This small molecule binds to this protein.
Small molecule (SMILES): CC(=O)N[C@@H]1[C@@H](O)[C@H](O)[C@@H](CO)O[C@H]1O

Sequence of chain 1.B:
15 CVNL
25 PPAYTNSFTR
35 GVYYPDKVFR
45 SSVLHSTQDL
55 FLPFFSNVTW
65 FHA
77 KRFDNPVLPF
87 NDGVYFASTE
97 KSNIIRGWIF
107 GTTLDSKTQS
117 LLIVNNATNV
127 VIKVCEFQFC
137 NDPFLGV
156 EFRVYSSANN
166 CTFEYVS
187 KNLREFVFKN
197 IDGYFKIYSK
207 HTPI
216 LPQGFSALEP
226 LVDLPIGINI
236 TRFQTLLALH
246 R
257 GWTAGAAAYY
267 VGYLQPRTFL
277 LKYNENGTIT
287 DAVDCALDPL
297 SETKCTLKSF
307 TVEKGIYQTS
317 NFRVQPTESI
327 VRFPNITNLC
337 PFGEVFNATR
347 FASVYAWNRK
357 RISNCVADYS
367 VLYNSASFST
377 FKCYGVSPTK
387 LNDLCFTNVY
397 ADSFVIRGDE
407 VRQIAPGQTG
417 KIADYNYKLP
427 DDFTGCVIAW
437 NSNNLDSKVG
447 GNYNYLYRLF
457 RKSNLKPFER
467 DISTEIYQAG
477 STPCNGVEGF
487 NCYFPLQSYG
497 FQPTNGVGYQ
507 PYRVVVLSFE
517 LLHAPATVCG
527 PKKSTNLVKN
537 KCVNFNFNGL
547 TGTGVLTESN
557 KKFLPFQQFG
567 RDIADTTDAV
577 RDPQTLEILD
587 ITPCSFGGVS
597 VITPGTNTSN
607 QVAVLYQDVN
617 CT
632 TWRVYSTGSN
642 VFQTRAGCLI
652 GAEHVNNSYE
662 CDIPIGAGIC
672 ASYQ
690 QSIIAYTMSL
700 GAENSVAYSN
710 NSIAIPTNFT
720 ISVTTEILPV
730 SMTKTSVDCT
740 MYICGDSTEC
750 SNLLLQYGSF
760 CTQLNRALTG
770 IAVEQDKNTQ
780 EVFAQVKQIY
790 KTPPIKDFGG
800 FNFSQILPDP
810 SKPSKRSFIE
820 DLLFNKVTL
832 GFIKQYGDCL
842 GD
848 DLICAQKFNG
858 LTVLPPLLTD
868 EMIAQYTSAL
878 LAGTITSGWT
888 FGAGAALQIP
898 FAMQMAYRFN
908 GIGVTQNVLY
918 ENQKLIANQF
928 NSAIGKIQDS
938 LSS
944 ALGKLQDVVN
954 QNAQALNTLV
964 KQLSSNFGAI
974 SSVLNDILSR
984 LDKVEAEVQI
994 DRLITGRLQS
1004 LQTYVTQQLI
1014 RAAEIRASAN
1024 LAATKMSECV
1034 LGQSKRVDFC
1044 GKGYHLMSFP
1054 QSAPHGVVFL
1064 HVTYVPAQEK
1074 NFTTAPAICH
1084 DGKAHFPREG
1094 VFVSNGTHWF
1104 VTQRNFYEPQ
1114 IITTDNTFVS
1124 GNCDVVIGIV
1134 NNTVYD

Binding-site contacts:
Ligand atom C8 contacts residue GLN644 of chain 1.C at 3.2 Å.
Ligand atom C2 contacts residue ASN616 of chain 1.C at 2.5 Å.
Ligand atom C7 contacts residue ASN616 of chain 1.C at 4.0 Å.
Ligand atom N2 contacts residue ILE834 of chain 1.B at 4.4 Å.
Ligand atom C8 contacts residue ASN616 of chain 1.C at 3.9 Å.
Ligand atom C5 contacts residue ASN616 of chain 1.C at 3.6 Å.
Ligand atom O7 contacts residue THR645 of chain 1.C at 4.2 Å.
Ligand atom C7 contacts residue GLN644 of chain 1.C at 3.4 Å.
Ligand atom O5 contacts residue ASN616 of chain 1.C at 2.4 Å (h-bond).
Ligand atom N2 contacts residue ASN616 of chain 1.C at 3.0 Å (h-bond).
Ligand atom N2 contacts residue GLN644 of chain 1.C at 4.1 Å.
Ligand atom O7 contacts residue GLN644 of chain 1.C at 3.6 Å (h-bond).
Ligand atom O7 contacts residue ILE834 of chain 1.B at 4.3 Å.
Ligand atom C1 contacts residue ASN616 of chain 1.C at 1.4 Å.
Ligand atom C3 contacts residue ASN616 of chain 1.C at 3.9 Å.
Ligand atom O7 contacts residue ARG646 of chain 1.C at 4.5 Å.
Ligand atom C4 contacts residue ASN616 of chain 1.C at 4.2 Å.

Sequence of chain 1.C:
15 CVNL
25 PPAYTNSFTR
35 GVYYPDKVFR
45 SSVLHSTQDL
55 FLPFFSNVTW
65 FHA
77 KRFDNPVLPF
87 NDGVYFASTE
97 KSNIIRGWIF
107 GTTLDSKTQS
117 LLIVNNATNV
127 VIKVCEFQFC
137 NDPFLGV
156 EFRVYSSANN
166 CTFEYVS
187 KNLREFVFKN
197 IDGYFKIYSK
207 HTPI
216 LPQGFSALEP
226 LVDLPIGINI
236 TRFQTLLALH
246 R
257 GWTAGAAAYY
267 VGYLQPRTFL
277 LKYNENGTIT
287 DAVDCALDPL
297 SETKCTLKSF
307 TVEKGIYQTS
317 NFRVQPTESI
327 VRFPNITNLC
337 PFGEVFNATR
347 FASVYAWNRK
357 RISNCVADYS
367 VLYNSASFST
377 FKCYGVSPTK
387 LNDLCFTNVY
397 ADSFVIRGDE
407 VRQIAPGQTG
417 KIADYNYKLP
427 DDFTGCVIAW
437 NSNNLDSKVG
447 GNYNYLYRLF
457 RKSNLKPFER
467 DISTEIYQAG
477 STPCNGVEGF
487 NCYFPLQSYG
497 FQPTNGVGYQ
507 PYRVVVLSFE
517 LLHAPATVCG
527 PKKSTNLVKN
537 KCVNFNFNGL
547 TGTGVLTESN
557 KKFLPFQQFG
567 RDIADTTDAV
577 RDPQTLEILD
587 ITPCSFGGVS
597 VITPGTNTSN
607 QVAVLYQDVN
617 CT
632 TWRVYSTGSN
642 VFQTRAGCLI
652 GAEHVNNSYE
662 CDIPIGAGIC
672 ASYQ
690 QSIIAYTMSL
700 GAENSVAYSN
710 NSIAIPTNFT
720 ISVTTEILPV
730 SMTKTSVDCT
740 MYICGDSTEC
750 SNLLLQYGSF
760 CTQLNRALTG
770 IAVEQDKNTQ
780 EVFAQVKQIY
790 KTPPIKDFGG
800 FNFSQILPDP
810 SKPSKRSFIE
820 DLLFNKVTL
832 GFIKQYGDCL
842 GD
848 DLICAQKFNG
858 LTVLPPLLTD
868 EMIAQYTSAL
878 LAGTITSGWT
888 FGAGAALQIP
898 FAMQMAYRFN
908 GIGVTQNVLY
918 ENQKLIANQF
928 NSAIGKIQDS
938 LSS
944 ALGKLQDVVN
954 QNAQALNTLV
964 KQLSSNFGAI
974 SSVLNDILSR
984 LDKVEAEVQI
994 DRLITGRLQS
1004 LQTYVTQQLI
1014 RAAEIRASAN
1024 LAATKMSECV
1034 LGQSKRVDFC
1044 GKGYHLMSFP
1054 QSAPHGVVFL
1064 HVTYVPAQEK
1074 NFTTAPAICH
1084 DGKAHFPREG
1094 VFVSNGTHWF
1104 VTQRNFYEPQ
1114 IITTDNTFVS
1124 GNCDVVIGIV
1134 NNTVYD